Binding-site contacts:
Ligand atom C5 contacts residue ASN12 of chain 55.L at 4.0 Å.
Ligand atom O7 contacts residue ASN12 of chain 55.L at 3.7 Å.
Ligand atom N2 contacts residue ASN12 of chain 55.L at 3.8 Å.
Ligand atom O5 contacts residue ASN12 of chain 55.L at 2.6 Å (h-bond).
Ligand atom C1 contacts residue ASN12 of chain 55.L at 2.1 Å.
Ligand atom C7 contacts residue ASN12 of chain 55.L at 3.9 Å.
Ligand atom C2 contacts residue ASN12 of chain 55.L at 3.2 Å.

The small molecule below binds the protein below.
Small molecule (SMILES): CC(=O)N[C@H]1[C@H](O[C@H]2[C@H](O)[C@@H](NC(C)=O)CO[C@@H]2CO)O[C@H](CO)[C@@H](O)[C@@H]1O

Sequence of chain 55.L:
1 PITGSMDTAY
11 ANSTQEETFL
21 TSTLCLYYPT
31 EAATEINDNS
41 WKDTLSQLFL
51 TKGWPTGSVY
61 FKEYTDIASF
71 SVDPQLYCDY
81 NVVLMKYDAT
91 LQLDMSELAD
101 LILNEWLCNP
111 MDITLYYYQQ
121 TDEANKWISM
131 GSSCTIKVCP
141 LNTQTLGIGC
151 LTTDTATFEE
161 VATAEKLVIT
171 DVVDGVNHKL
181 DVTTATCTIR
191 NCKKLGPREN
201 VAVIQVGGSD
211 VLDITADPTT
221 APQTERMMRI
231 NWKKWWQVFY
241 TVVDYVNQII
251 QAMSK